Sequence of chain 1.C:
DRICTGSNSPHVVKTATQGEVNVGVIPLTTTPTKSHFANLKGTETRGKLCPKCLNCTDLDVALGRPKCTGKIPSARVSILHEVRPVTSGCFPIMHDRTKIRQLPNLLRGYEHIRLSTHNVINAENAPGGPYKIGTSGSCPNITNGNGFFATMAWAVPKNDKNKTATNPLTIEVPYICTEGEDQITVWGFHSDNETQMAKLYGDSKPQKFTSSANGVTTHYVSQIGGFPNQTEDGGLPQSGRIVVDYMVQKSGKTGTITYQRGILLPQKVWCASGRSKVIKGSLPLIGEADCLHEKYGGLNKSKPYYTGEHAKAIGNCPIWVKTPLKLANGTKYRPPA

Binding-site contacts:
Ligand atom O5 contacts residue ASN304 of chain 1.C at 2.3 Å (h-bond).
Ligand atom N2 contacts residue ASN304 of chain 1.C at 2.6 Å (h-bond).
Ligand atom C2 contacts residue ASN304 of chain 1.C at 2.2 Å.
Ligand atom C7 contacts residue GLU292 of chain 1.C at 4.1 Å.
Ligand atom C3 contacts residue ASN304 of chain 1.C at 3.6 Å.
Ligand atom C3 contacts residue GLU292 of chain 1.C at 3.4 Å.
Ligand atom C6 contacts residue ASN304 of chain 1.C at 4.5 Å.
Ligand atom C7 contacts residue ASN304 of chain 1.C at 3.1 Å.
Ligand atom N2 contacts residue GLU292 of chain 1.C at 3.6 Å (salt-bridge).
Ligand atom C1 contacts residue GLU292 of chain 1.C at 4.2 Å.
Ligand atom C1 contacts residue ASN304 of chain 1.C at 1.4 Å.
Ligand atom O7 contacts residue GLU292 of chain 1.C at 3.8 Å.
Ligand atom O7 contacts residue ASN304 of chain 1.C at 3.8 Å.
Ligand atom C2 contacts residue GLU292 of chain 1.C at 3.9 Å.
Ligand atom C8 contacts residue GLU292 of chain 1.C at 3.5 Å.
Ligand atom O3 contacts residue GLU292 of chain 1.C at 3.8 Å.
Ligand atom C5 contacts residue ASN304 of chain 1.C at 3.6 Å.
Ligand atom C8 contacts residue ASN304 of chain 1.C at 3.4 Å.
Ligand atom C4 contacts residue ASN304 of chain 1.C at 4.1 Å.

The small molecule below binds the protein below.
Small molecule (SMILES): CC(=O)N[C@H]1[C@H](O[C@H]2[C@H](O)[C@@H](NC(C)=O)CO[C@@H]2CO)O[C@H](CO)[C@@H](O)[C@@H]1O